Sequence of chain 1.B:
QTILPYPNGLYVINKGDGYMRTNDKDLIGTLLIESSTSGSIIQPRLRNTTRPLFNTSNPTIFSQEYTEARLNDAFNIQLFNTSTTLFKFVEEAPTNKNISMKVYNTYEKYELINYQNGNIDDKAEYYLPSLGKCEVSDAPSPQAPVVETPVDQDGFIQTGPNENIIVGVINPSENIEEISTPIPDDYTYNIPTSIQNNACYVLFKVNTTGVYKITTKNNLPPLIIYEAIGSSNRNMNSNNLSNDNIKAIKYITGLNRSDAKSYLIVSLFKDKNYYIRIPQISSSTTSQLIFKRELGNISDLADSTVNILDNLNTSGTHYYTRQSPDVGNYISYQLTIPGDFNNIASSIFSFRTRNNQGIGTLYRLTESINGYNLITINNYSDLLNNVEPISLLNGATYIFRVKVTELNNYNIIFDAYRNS

Binding-site contacts:
Ligand atom C4 contacts residue TYR319 of chain 1.B at 3.3 Å (hydrophobic).
Ligand atom O2 contacts residue ARG257 of chain 1.B at 2.7 Å (salt-bridge).
Ligand atom C1 contacts residue ASP259 of chain 1.B at 3.7 Å.
Ligand atom C4 contacts residue ARG257 of chain 1.B at 3.6 Å.
Ligand atom C2 contacts residue ARG257 of chain 1.B at 3.3 Å.
Ligand atom C6 contacts residue TYR319 of chain 1.B at 3.6 Å (hydrophobic).
Ligand atom O9 contacts residue TYR320 of chain 1.B at 3.7 Å.
Ligand atom C1 contacts residue THR321 of chain 1.B at 3.7 Å.
Ligand atom C9 contacts residue ASP310 of chain 1.B at 3.4 Å.
Ligand atom O3 contacts residue ARG257 of chain 1.B at 2.9 Å.
Ligand atom O10 contacts residue ASN311 of chain 1.B at 3.1 Å (h-bond).
Ligand atom O5 contacts residue ARG257 of chain 1.B at 3.4 Å (salt-bridge).
Ligand atom N5 contacts residue TYR320 of chain 1.B at 3.7 Å.
Ligand atom O2 contacts residue ASP259 of chain 1.B at 3.7 Å.
Ligand atom O1B contacts residue ARG257 of chain 1.B at 3.6 Å.
Ligand atom O8 contacts residue ARG322 of chain 1.B at 2.9 Å (salt-bridge).
Ligand atom N5 contacts residue TYR319 of chain 1.B at 2.7 Å (h-bond).
Ligand atom O1B contacts residue THR321 of chain 1.B at 3.0 Å (h-bond).
Ligand atom C3 contacts residue ASP259 of chain 1.B at 3.7 Å.
Ligand atom O7 contacts residue ASP310 of chain 1.B at 3.0 Å (salt-bridge).
Ligand atom C1 contacts residue ARG257 of chain 1.B at 3.9 Å.
Ligand atom C5 contacts residue TYR319 of chain 1.B at 3.3 Å (hydrophobic).
Ligand atom C11 contacts residue ASP310 of chain 1.B at 3.7 Å.
Ligand atom O4 contacts residue TYR319 of chain 1.B at 3.9 Å.
Ligand atom O9 contacts residue ASP310 of chain 1.B at 2.6 Å (salt-bridge).
Ligand atom C11 contacts residue TYR319 of chain 1.B at 3.9 Å (hydrophobic).
Ligand atom C9 contacts residue ASP259 of chain 1.B at 3.8 Å.
Ligand atom C3 contacts residue ARG257 of chain 1.B at 2.9 Å.
Ligand atom O4 contacts residue ARG257 of chain 1.B at 3.1 Å (salt-bridge).
Ligand atom O3 contacts residue ASP259 of chain 1.B at 3.4 Å (salt-bridge).
Ligand atom C7 contacts residue ASP310 of chain 1.B at 3.8 Å.
Ligand atom C9 contacts residue ARG322 of chain 1.B at 3.7 Å.
Ligand atom O8 contacts residue ASP259 of chain 1.B at 3.7 Å.
Ligand atom C10 contacts residue TYR319 of chain 1.B at 3.7 Å (hydrophobic).
Ligand atom O9 contacts residue ARG322 of chain 1.B at 2.9 Å (salt-bridge).
Ligand atom C11 contacts residue TYR320 of chain 1.B at 3.6 Å (hydrophobic).
Ligand atom O1A contacts residue THR321 of chain 1.B at 3.1 Å (h-bond).
Ligand atom C7 contacts residue TYR320 of chain 1.B at 3.9 Å (hydrophobic).
Ligand atom C1 contacts residue ARG257 of chain 1.B at 3.2 Å.
Ligand atom O1B contacts residue TYR320 of chain 1.B at 3.6 Å.

This small molecule binds to this protein.
Small molecule (SMILES): CC(=O)N[C@H]1[C@H]([C@H](O)[C@H](O)CO)O[C@@](OC[C@H]2O[C@@H](O[C@H]3[C@H](O)[C@@H](O)[C@H](O)O[C@@H]3CO)[C@H](O)[C@@H](O)[C@H]2O)(C(=O)O)C[C@@H]1O